Binding-site contacts:
Ligand atom C2 contacts residue ASN20 of chain 1.I at 2.5 Å.
Ligand atom N2 contacts residue ASN20 of chain 1.I at 3.0 Å (h-bond).
Ligand atom C8 contacts residue VAL44 of chain 1.I at 3.8 Å (hydrophobic).
Ligand atom O7 contacts residue PHE15 of chain 1.I at 4.2 Å.
Ligand atom C1 contacts residue ASN20 of chain 1.I at 1.4 Å.
Ligand atom O7 contacts residue GLY16 of chain 1.I at 3.4 Å.
Ligand atom N2 contacts residue GLY16 of chain 1.I at 4.1 Å.
Ligand atom C4 contacts residue ASN20 of chain 1.I at 4.3 Å.
Ligand atom C7 contacts residue GLY16 of chain 1.I at 3.8 Å.
Ligand atom C8 contacts residue LEU45 of chain 1.I at 3.9 Å (hydrophobic).
Ligand atom O5 contacts residue ASN20 of chain 1.I at 2.4 Å (h-bond).
Ligand atom C3 contacts residue ASN20 of chain 1.I at 3.9 Å.
Ligand atom C8 contacts residue PHE15 of chain 1.I at 4.0 Å (hydrophobic).
Ligand atom C8 contacts residue PHE19 of chain 1.I at 4.5 Å (hydrophobic).
Ligand atom O7 contacts residue VAL44 of chain 1.I at 4.3 Å.
Ligand atom O3 contacts residue VAL44 of chain 1.I at 3.4 Å.
Ligand atom C7 contacts residue ASN20 of chain 1.I at 4.1 Å.
Ligand atom C7 contacts residue VAL44 of chain 1.I at 4.2 Å (hydrophobic).
Ligand atom C5 contacts residue ASN20 of chain 1.I at 3.7 Å.
Ligand atom C8 contacts residue GLY16 of chain 1.I at 4.2 Å.
Ligand atom C7 contacts residue PHE15 of chain 1.I at 4.4 Å (hydrophobic).

A small-molecule ligand and the protein it binds are described below.
Small molecule (SMILES): CC(=O)N[C@@H]1[C@@H](O)[C@H](O)[C@@H](CO)O[C@H]1O

Sequence of chain 1.I:
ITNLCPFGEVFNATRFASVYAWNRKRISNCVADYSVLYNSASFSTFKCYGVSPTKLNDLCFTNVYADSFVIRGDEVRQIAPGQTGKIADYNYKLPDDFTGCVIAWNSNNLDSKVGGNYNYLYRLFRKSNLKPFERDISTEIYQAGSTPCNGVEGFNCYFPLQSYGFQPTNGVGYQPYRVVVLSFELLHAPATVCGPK